Sequence of chain 1.C:
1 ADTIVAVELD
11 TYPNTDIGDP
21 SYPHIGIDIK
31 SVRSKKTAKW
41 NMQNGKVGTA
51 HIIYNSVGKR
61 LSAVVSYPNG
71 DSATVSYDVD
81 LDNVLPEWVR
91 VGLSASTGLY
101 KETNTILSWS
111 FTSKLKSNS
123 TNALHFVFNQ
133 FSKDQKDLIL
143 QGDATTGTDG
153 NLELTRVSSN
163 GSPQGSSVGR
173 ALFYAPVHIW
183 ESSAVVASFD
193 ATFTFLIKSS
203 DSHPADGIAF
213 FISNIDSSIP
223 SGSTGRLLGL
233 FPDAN

The protein below binds the small molecule below.
Small molecule (SMILES): CO[C@@H]1O[C@H](CO)[C@@H](O[C@H]2O[C@H](CO)[C@@H](O)[C@H](O)[C@@H]2O)[C@H](O)[C@@H]1O

Binding-site contacts:
Ligand atom C6 contacts residue LEU99 of chain 1.C at 3.9 Å (hydrophobic).
Ligand atom O5 contacts residue LEU99 of chain 1.C at 2.9 Å (h-bond).
Ligand atom C1 contacts residue LEU99 of chain 1.C at 3.6 Å (hydrophobic).
Ligand atom O4 contacts residue ARG228 of chain 1.C at 3.6 Å.
Ligand atom O2 contacts residue GLY227 of chain 1.C at 4.0 Å.
Ligand atom O6 contacts residue TYR12 of chain 1.C at 3.8 Å.
Ligand atom C5 contacts residue LEU99 of chain 1.C at 3.8 Å (hydrophobic).
Ligand atom C3 contacts residue ASN14 of chain 1.C at 4.0 Å.
Ligand atom O4 contacts residue ASN14 of chain 1.C at 2.9 Å (h-bond).
Ligand atom C4 contacts residue ARG228 of chain 1.C at 3.8 Å.
Ligand atom C3 contacts residue ARG228 of chain 1.C at 3.8 Å.
Ligand atom C6 contacts residue LEU99 of chain 1.C at 3.7 Å (hydrophobic).
Ligand atom C4 contacts residue LEU99 of chain 1.C at 3.4 Å (hydrophobic).
Ligand atom C5 contacts residue ASP208 of chain 1.C at 4.0 Å.
Ligand atom O5 contacts residue GLY98 of chain 1.C at 4.0 Å.
Ligand atom O2 contacts residue LEU99 of chain 1.C at 3.5 Å.
Ligand atom O3 contacts residue LEU99 of chain 1.C at 3.6 Å.
Ligand atom C6 contacts residue TYR100 of chain 1.C at 3.4 Å (hydrophobic).
Ligand atom O6 contacts residue TYR100 of chain 1.C at 3.1 Å (h-bond).
Ligand atom O4 contacts residue TYR12 of chain 1.C at 3.4 Å.
Ligand atom C3 contacts residue LEU99 of chain 1.C at 3.9 Å (hydrophobic).
Ligand atom O2 contacts residue GLY98 of chain 1.C at 3.7 Å.
Ligand atom O4 contacts residue ASP208 of chain 1.C at 2.6 Å (salt-bridge).
Ligand atom C3 contacts residue GLY227 of chain 1.C at 4.1 Å.
Ligand atom C6 contacts residue TYR100 of chain 1.C at 4.0 Å (hydrophobic).
Ligand atom O6 contacts residue TYR100 of chain 1.C at 4.0 Å.
Ligand atom C4 contacts residue ASN14 of chain 1.C at 4.0 Å.
Ligand atom O6 contacts residue ASP208 of chain 1.C at 2.6 Å (salt-bridge).
Ligand atom C4 contacts residue GLY227 of chain 1.C at 3.9 Å.
Ligand atom C4 contacts residue ASP208 of chain 1.C at 3.4 Å.
Ligand atom O3 contacts residue GLY227 of chain 1.C at 3.4 Å.
Ligand atom O6 contacts residue LEU99 of chain 1.C at 3.0 Å (h-bond).
Ligand atom C6 contacts residue TYR12 of chain 1.C at 4.0 Å (hydrophobic).
Ligand atom O5 contacts residue TYR100 of chain 1.C at 4.1 Å.
Ligand atom O3 contacts residue ARG228 of chain 1.C at 2.8 Å (salt-bridge).
Ligand atom C6 contacts residue ALA207 of chain 1.C at 3.4 Å (hydrophobic).
Ligand atom O2 contacts residue LEU99 of chain 1.C at 3.8 Å.
Ligand atom C6 contacts residue ASP208 of chain 1.C at 3.5 Å.
Ligand atom O6 contacts residue GLY98 of chain 1.C at 3.1 Å (h-bond).
Ligand atom O6 contacts residue ALA207 of chain 1.C at 3.2 Å.